Binding-site contacts:
Ligand atom O contacts residue TRP147 of chain 1.D at 3.1 Å.
Ligand atom C22 contacts residue TRP147 of chain 1.D at 3.4 Å (hydrophobic).
Ligand atom N contacts residue GLY148 of chain 1.D at 2.9 Å (h-bond).
Ligand atom C16 contacts residue SER146 of chain 1.D at 3.5 Å.
Ligand atom O contacts residue GLY148 of chain 1.D at 3.2 Å (h-bond).
Ligand atom CZ contacts residue ASP157 of chain 1.D at 3.6 Å.
Ligand atom NE contacts residue GLU129 of chain 1.D at 3.0 Å (salt-bridge).
Ligand atom N2 contacts residue VAL124 of chain 1.D at 2.8 Å (h-bond).
Ligand atom CG contacts residue GLU129 of chain 1.D at 3.4 Å.
Ligand atom C18 contacts residue ASP151 of chain 1.D at 3.6 Å.
Ligand atom CZ contacts residue TYR201 of chain 1.D at 3.4 Å (hydrophobic).
Ligand atom NE contacts residue ASP84 of chain 1.D at 3.4 Å (salt-bridge).
Ligand atom N35 contacts residue ASP199 of chain 1.D at 2.8 Å (salt-bridge).
Ligand atom N34 contacts residue PRO149 of chain 1.D at 3.0 Å (h-bond).
Ligand atom C27 contacts residue ASP199 of chain 1.D at 3.2 Å.
Ligand atom N23 contacts residue SER146 of chain 1.D at 2.8 Å (h-bond).
Ligand atom NH1 contacts residue GLY158 of chain 1.D at 3.2 Å (h-bond).
Ligand atom N34 contacts residue ASP199 of chain 1.D at 2.7 Å (salt-bridge).
Ligand atom N34 contacts residue GLY148 of chain 1.D at 3.5 Å.
Ligand atom C16 contacts residue SER261 of chain 1.D at 3.2 Å.
Ligand atom N2 contacts residue GLU129 of chain 1.D at 2.8 Å (salt-bridge).
Ligand atom C24 contacts residue TRP147 of chain 1.D at 3.6 Å (hydrophobic).
Ligand atom NH1 contacts residue ASP157 of chain 1.D at 3.4 Å (salt-bridge).
Ligand atom C22 contacts residue SER146 of chain 1.D at 3.5 Å.
Ligand atom NH1 contacts residue TYR201 of chain 1.D at 3.0 Å (h-bond).
Ligand atom NH2 contacts residue ASP157 of chain 1.D at 2.8 Å (salt-bridge).
Ligand atom CA contacts residue GLY148 of chain 1.D at 3.5 Å.
Ligand atom N35 contacts residue ALA185 of chain 1.D at 3.0 Å (h-bond).
Ligand atom C21 contacts residue TRP147 of chain 1.D at 3.4 Å (hydrophobic).
Ligand atom N23 contacts residue SER261 of chain 1.D at 3.4 Å (h-bond).
Ligand atom N34 contacts residue ASP151 of chain 1.D at 3.4 Å (salt-bridge).
Ligand atom N2 contacts residue THR125 of chain 1.D at 3.5 Å.
Ligand atom C21 contacts residue ALA185 of chain 1.D at 3.5 Å (hydrophobic).
Ligand atom C9 contacts residue VAL124 of chain 1.D at 3.4 Å (hydrophobic).
Ligand atom NE contacts residue TYR201 of chain 1.D at 3.0 Å (h-bond).
Ligand atom C19 contacts residue ASP151 of chain 1.D at 3.2 Å.
Ligand atom NE contacts residue ASP47 of chain 1.D at 2.9 Å (salt-bridge).
Ligand atom CD contacts residue GLU129 of chain 1.D at 3.6 Å.
Ligand atom NH2 contacts residue ASN85 of chain 1.D at 3.0 Å (h-bond).
Ligand atom CG contacts residue VAL124 of chain 1.D at 3.5 Å (hydrophobic).

A protein and the small-molecule ligand that binds it are described below.
Small molecule (SMILES): CC(C)[C@H](NC(=O)[C@H](CCCN=C(N)N)NC(=O)Cc1cccc(CN=C(N)N)c1)C(=O)N[C@@H](CCCN=C(N)N)C(=O)NCc1ccc(C(=N)N)cc1

Sequence of chain 1.D:
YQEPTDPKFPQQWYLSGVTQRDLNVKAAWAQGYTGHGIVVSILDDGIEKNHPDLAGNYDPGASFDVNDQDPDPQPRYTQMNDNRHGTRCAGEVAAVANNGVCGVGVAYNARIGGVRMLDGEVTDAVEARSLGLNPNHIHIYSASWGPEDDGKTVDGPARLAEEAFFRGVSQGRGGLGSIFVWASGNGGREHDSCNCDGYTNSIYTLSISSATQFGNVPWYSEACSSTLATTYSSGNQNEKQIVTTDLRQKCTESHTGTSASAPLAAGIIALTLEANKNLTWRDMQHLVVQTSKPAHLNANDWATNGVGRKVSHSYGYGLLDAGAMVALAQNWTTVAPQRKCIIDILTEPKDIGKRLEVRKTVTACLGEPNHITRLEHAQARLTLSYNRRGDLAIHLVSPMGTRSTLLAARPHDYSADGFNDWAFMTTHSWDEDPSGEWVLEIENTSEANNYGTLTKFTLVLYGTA